Sequence of chain 1.A:
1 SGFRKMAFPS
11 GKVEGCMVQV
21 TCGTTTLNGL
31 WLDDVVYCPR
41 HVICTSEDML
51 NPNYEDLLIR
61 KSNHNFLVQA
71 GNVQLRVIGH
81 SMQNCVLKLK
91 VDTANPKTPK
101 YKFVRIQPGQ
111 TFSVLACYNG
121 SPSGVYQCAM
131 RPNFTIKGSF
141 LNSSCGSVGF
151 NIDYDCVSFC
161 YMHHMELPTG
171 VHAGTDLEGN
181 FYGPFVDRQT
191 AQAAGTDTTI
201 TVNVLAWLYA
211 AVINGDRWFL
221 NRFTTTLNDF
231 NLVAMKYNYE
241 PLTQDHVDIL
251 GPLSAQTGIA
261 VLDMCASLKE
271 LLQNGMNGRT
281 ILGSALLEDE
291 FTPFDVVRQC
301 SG

Sequence of chain 1.B:
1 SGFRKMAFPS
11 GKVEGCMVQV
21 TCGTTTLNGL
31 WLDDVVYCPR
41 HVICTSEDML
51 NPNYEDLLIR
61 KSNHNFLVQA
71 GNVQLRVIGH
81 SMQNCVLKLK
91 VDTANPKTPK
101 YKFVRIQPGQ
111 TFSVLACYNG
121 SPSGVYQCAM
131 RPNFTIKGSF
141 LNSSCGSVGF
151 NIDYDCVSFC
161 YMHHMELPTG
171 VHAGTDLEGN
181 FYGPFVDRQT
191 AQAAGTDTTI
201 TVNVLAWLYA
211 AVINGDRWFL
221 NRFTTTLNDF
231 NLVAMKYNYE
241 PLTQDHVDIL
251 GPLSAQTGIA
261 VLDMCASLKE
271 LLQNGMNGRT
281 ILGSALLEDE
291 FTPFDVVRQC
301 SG

Binding-site contacts:
Ligand atom C1 contacts residue HIS164 of chain 1.A at 3.8 Å.
Ligand atom C21 contacts residue GLU166 of chain 1.A at 3.6 Å.
Ligand atom N4 contacts residue GLU166 of chain 1.A at 2.8 Å (salt-bridge).
Ligand atom C10 contacts residue GLN189 of chain 1.A at 3.2 Å.
Ligand atom C7 contacts residue GLU166 of chain 1.A at 3.7 Å.
Ligand atom C8 contacts residue GLU166 of chain 1.A at 3.4 Å.
Ligand atom N2 contacts residue GLU166 of chain 1.A at 2.8 Å (salt-bridge).
Ligand atom C7 contacts residue PHE140 of chain 1.A at 3.7 Å (hydrophobic).
Ligand atom C8 contacts residue HIS163 of chain 1.A at 3.6 Å.
Ligand atom C4 contacts residue SER144 of chain 1.A at 3.4 Å.
Ligand atom C19 contacts residue HIS41 of chain 1.A at 3.7 Å.
Ligand atom N5 contacts residue SER143 of chain 1.A at 3.5 Å (h-bond).
Ligand atom C19 contacts residue ASP187 of chain 1.A at 3.6 Å.
Ligand atom O1 contacts residue GLU166 of chain 1.A at 3.4 Å.
Ligand atom F1 contacts residue LEU167 of chain 1.A at 3.3 Å.
Ligand atom O3 contacts residue MET165 of chain 1.A at 3.3 Å.
Ligand atom C12 contacts residue HIS41 of chain 1.A at 3.6 Å.
Ligand atom F2 contacts residue GLU166 of chain 1.A at 3.3 Å.
Ligand atom N1 contacts residue HIS164 of chain 1.A at 3.4 Å (h-bond).
Ligand atom N2 contacts residue PHE140 of chain 1.A at 3.1 Å (h-bond).
Ligand atom C22 contacts residue GLU166 of chain 1.A at 3.5 Å.
Ligand atom C4 contacts residue CYS145 of chain 1.A at 3.8 Å (hydrophobic).
Ligand atom O3 contacts residue GLU166 of chain 1.A at 2.9 Å (salt-bridge).
Ligand atom N1 contacts residue CYS145 of chain 1.A at 3.0 Å (h-bond).
Ligand atom C16 contacts residue GLU166 of chain 1.A at 3.5 Å.
Ligand atom C9 contacts residue HIS164 of chain 1.A at 3.1 Å.
Ligand atom O4 contacts residue GLN189 of chain 1.A at 3.4 Å.
Ligand atom O1 contacts residue HIS163 of chain 1.A at 2.6 Å (h-bond).
Ligand atom C12 contacts residue HIS164 of chain 1.A at 3.4 Å.
Ligand atom O1 contacts residue PHE140 of chain 1.A at 3.8 Å.
Ligand atom F1 contacts residue GLU166 of chain 1.A at 3.1 Å.
Ligand atom C4 contacts residue LEU141 of chain 1.A at 3.5 Å (hydrophobic).
Ligand atom C2 contacts residue CYS145 of chain 1.A at 3.2 Å (hydrophobic).
Ligand atom N2 contacts residue SER1 of chain 1.B at 3.8 Å.
Ligand atom F1 contacts residue MET165 of chain 1.A at 2.9 Å.
Ligand atom O1 contacts residue MET165 of chain 1.A at 3.7 Å.
Ligand atom F3 contacts residue THR190 of chain 1.A at 3.0 Å.
Ligand atom F3 contacts residue GLN192 of chain 1.A at 3.6 Å.
Ligand atom C3 contacts residue CYS145 of chain 1.A at 2.3 Å (hydrophobic).
Ligand atom N5 contacts residue CYS145 of chain 1.A at 3.4 Å (h-bond).

The protein below binds the small molecule below.
Small molecule (SMILES): [H]/N=C/[C@H](C[C@@H]1CCNC1=O)NC(=O)[C@@H]1[C@@H]2[C@H](CN1C(=O)[C@@H](NC(=O)C(F)(F)F)C(C)(C)C)C2(C)C